A protein and the small-molecule ligand that binds it are described below.
Small molecule (SMILES): NC(=O)C[C@H](N)C(=O)O

Sequence of chain 1.A:
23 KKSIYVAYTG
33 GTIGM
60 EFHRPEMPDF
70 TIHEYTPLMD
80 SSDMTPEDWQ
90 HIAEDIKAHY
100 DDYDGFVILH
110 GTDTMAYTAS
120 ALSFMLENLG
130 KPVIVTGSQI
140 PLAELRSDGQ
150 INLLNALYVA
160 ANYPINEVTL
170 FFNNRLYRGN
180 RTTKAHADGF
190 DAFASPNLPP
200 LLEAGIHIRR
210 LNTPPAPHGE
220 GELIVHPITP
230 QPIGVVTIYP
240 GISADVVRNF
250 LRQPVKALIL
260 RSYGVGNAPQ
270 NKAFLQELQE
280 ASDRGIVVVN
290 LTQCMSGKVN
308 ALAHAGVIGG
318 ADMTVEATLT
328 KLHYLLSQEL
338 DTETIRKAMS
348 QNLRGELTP

Sequence of chain 1.C:
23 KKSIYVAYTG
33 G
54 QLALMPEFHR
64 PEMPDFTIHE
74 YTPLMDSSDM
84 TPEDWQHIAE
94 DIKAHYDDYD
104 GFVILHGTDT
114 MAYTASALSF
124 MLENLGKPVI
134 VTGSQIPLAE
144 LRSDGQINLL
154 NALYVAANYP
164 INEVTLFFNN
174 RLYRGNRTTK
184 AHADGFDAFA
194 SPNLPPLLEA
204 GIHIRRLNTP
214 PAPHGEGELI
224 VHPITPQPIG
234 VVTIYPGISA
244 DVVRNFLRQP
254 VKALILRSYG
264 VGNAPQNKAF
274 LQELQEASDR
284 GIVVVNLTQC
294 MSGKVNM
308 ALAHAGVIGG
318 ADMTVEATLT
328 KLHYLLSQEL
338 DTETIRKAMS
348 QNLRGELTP

Binding-site contacts:
Ligand atom CA contacts residue THR34 of chain 1.A at 3.3 Å.
Ligand atom C contacts residue GLY110 of chain 1.A at 3.6 Å.
Ligand atom ND2 contacts residue SER81 of chain 1.A at 2.9 Å (h-bond).
Ligand atom O contacts residue ASP112 of chain 1.A at 2.9 Å (salt-bridge).
Ligand atom C contacts residue ASP1 of chain 1.G at 0.3 Å.
Ligand atom CG contacts residue SER81 of chain 1.A at 3.2 Å.
Ligand atom C contacts residue THR34 of chain 1.A at 4.1 Å.
Ligand atom N contacts residue MET37 of chain 1.A at 3.7 Å.
Ligand atom CG contacts residue ASP1 of chain 1.G at 1.5 Å.
Ligand atom CB contacts residue ASP112 of chain 1.A at 3.3 Å.
Ligand atom CG contacts residue ASP112 of chain 1.A at 3.4 Å.
Ligand atom CG contacts residue ASN266 of chain 1.C at 3.7 Å.
Ligand atom N contacts residue ASP79 of chain 1.A at 3.9 Å.
Ligand atom OXT contacts residue GLY33 of chain 1.A at 3.7 Å.
Ligand atom ND2 contacts residue ASP112 of chain 1.A at 3.8 Å.
Ligand atom CB contacts residue ASP1 of chain 1.G at 0.2 Å.
Ligand atom N contacts residue THR34 of chain 1.A at 3.2 Å (h-bond).
Ligand atom ND2 contacts residue ASP1 of chain 1.G at 2.4 Å (salt-bridge).
Ligand atom ND2 contacts residue ASN266 of chain 1.C at 3.3 Å (h-bond).
Ligand atom C contacts residue THR111 of chain 1.A at 3.8 Å.
Ligand atom O contacts residue SER80 of chain 1.A at 2.9 Å (h-bond).
Ligand atom OXT contacts residue ASP1 of chain 1.G at 0.5 Å (salt-bridge).
Ligand atom OD1 contacts residue SER81 of chain 1.A at 2.8 Å (h-bond).
Ligand atom OXT contacts residue THR34 of chain 1.A at 4.2 Å.
Ligand atom O contacts residue THR111 of chain 1.A at 3.0 Å (h-bond).
Ligand atom CG contacts residue ASP79 of chain 1.A at 4.0 Å.
Ligand atom OXT contacts residue SER80 of chain 1.A at 2.7 Å (h-bond).
Ligand atom OD1 contacts residue ASP1 of chain 1.G at 2.3 Å (salt-bridge).
Ligand atom OXT contacts residue ASP79 of chain 1.A at 3.6 Å.
Ligand atom CB contacts residue ASN266 of chain 1.C at 3.5 Å.
Ligand atom OD1 contacts residue SER80 of chain 1.A at 3.4 Å (h-bond).
Ligand atom OD1 contacts residue ASP112 of chain 1.A at 3.8 Å.
Ligand atom C contacts residue ASP112 of chain 1.A at 4.1 Å.
Ligand atom O contacts residue GLY110 of chain 1.A at 3.3 Å.
Ligand atom OD1 contacts residue ASP79 of chain 1.A at 3.4 Å.
Ligand atom C contacts residue SER80 of chain 1.A at 3.5 Å.
Ligand atom CA contacts residue ASP1 of chain 1.G at 0.1 Å.
Ligand atom O contacts residue ASP1 of chain 1.G at 0.6 Å (salt-bridge).
Ligand atom N contacts residue ASP1 of chain 1.G at 1.5 Å.
Ligand atom OXT contacts residue GLY110 of chain 1.A at 3.2 Å.